Binding-site contacts:
Ligand atom C2 contacts residue THR72 of chain 1.A at 4.4 Å.
Ligand atom C6 contacts residue ASN41 of chain 1.B at 4.4 Å.
Ligand atom C7 contacts residue THR72 of chain 1.A at 3.9 Å.
Ligand atom O6 contacts residue GLN89 of chain 1.A at 4.2 Å.
Ligand atom N2 contacts residue ASN40 of chain 1.B at 3.1 Å (h-bond).
Ligand atom C1 contacts residue ASN41 of chain 1.B at 4.3 Å.
Ligand atom C8 contacts residue ASN70 of chain 1.A at 4.1 Å.
Ligand atom O5 contacts residue ASN70 of chain 1.A at 2.4 Å (h-bond).
Ligand atom C4 contacts residue ASN41 of chain 1.B at 4.4 Å.
Ligand atom C3 contacts residue ASN70 of chain 1.A at 3.8 Å.
Ligand atom O3 contacts residue ASN41 of chain 1.B at 4.1 Å.
Ligand atom C2 contacts residue ASN40 of chain 1.B at 3.9 Å.
Ligand atom C4 contacts residue ASN70 of chain 1.A at 4.2 Å.
Ligand atom O7 contacts residue ASN70 of chain 1.A at 4.2 Å.
Ligand atom O6 contacts residue VAL9 of chain 1.B at 3.9 Å.
Ligand atom C7 contacts residue ASN70 of chain 1.A at 3.8 Å.
Ligand atom C2 contacts residue ASN70 of chain 1.A at 2.4 Å.
Ligand atom O5 contacts residue ASN41 of chain 1.B at 4.2 Å.
Ligand atom N2 contacts residue ASN70 of chain 1.A at 3.1 Å (h-bond).
Ligand atom O6 contacts residue ASN41 of chain 1.B at 4.2 Å.
Ligand atom C3 contacts residue ASN40 of chain 1.B at 3.7 Å.
Ligand atom C1 contacts residue ASN70 of chain 1.A at 1.5 Å.
Ligand atom O3 contacts residue ASN40 of chain 1.B at 4.3 Å.
Ligand atom C8 contacts residue ASN40 of chain 1.B at 3.8 Å.
Ligand atom C8 contacts residue THR72 of chain 1.A at 3.5 Å.
Ligand atom C7 contacts residue ASN40 of chain 1.B at 4.1 Å.
Ligand atom C3 contacts residue ASN41 of chain 1.B at 4.0 Å.
Ligand atom O6 contacts residue ASN41 of chain 1.B at 4.1 Å.
Ligand atom C6 contacts residue VAL9 of chain 1.B at 3.9 Å (hydrophobic).
Ligand atom C6 contacts residue ASN70 of chain 1.A at 3.5 Å.
Ligand atom O2 contacts residue ASN41 of chain 1.B at 3.4 Å (h-bond).
Ligand atom O5 contacts residue VAL9 of chain 1.B at 4.2 Å.
Ligand atom C5 contacts residue ASN70 of chain 1.A at 3.4 Å.
Ligand atom N2 contacts residue THR72 of chain 1.A at 3.4 Å (h-bond).
Ligand atom O4 contacts residue ASN41 of chain 1.B at 3.5 Å.
Ligand atom C1 contacts residue THR72 of chain 1.A at 4.1 Å.
Ligand atom C1 contacts residue ASN40 of chain 1.B at 4.4 Å.
Ligand atom O6 contacts residue ASN70 of chain 1.A at 2.7 Å (h-bond).
Ligand atom C5 contacts residue ASN41 of chain 1.B at 4.0 Å.
Ligand atom C2 contacts residue ASN41 of chain 1.B at 4.5 Å.

Sequence of chain 1.B:
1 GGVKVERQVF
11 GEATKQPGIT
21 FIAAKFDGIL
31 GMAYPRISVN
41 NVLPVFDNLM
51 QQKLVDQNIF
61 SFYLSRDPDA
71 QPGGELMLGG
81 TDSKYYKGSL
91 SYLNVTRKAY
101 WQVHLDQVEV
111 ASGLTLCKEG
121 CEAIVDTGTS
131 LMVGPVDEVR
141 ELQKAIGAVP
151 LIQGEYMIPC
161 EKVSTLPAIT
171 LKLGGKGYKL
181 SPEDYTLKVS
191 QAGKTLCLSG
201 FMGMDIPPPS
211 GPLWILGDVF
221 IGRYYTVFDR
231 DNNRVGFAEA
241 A

Sequence of chain 1.A:
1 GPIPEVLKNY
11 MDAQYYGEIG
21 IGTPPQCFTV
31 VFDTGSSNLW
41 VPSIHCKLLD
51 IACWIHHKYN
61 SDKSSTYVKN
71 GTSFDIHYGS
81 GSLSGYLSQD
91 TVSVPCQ

The protein below binds the small molecule below.
Small molecule (SMILES): CC(=O)N[C@H]1[C@H](O[C@H]2[C@H](O)[C@@H](NC(C)=O)CO[C@@H]2CO)O[C@H](CO)[C@@H](O[C@@H]2O[C@H](CO[C@H]3O[C@H](CO)[C@@H](O)[C@H](O)[C@@H]3O)[C@@H](O)[C@H](O)[C@@H]2O)[C@@H]1O